Binding-site contacts:
Ligand atom C7 contacts residue ILE61 of chain 1.A at 4.5 Å (hydrophobic).
Ligand atom O5 contacts residue PHE93 of chain 1.A at 3.1 Å.
Ligand atom C1 contacts residue ASN62 of chain 1.A at 1.4 Å.
Ligand atom C4 contacts residue ASN62 of chain 1.A at 4.3 Å.
Ligand atom C6 contacts residue PHE93 of chain 1.A at 3.9 Å (hydrophobic).
Ligand atom C3 contacts residue ASN62 of chain 1.A at 3.9 Å.
Ligand atom C5 contacts residue PHE93 of chain 1.A at 4.1 Å (hydrophobic).
Ligand atom O7 contacts residue ASN62 of chain 1.A at 3.3 Å (h-bond).
Ligand atom C1 contacts residue PHE93 of chain 1.A at 4.0 Å (hydrophobic).
Ligand atom C2 contacts residue ASN62 of chain 1.A at 2.8 Å.
Ligand atom C8 contacts residue ILE61 of chain 1.A at 3.9 Å (hydrophobic).
Ligand atom N2 contacts residue ASN62 of chain 1.A at 2.8 Å (h-bond).
Ligand atom O6 contacts residue PHE93 of chain 1.A at 3.1 Å.
Ligand atom O5 contacts residue ASN62 of chain 1.A at 2.4 Å (h-bond).
Ligand atom N2 contacts residue ILE61 of chain 1.A at 4.3 Å.
Ligand atom C8 contacts residue ASN62 of chain 1.A at 3.7 Å.
Ligand atom C7 contacts residue ASN62 of chain 1.A at 3.0 Å.
Ligand atom C5 contacts residue ASN62 of chain 1.A at 3.5 Å.

Sequence of chain 1.A:
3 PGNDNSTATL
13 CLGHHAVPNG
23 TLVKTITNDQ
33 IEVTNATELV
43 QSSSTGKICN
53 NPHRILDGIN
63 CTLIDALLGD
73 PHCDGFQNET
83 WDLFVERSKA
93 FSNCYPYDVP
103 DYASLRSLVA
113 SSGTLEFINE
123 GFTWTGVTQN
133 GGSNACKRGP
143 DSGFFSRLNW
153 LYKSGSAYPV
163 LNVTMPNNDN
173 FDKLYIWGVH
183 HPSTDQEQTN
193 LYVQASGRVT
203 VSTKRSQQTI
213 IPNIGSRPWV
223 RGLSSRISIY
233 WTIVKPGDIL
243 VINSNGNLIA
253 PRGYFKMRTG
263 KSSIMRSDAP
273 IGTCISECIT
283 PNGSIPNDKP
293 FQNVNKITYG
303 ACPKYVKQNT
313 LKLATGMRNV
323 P

A small-molecule ligand and the protein it binds are described below.
Small molecule (SMILES): CC(=O)N[C@@H]1[C@@H](O)[C@H](O)[C@@H](CO)O[C@H]1O